Sequence of chain 1.D:
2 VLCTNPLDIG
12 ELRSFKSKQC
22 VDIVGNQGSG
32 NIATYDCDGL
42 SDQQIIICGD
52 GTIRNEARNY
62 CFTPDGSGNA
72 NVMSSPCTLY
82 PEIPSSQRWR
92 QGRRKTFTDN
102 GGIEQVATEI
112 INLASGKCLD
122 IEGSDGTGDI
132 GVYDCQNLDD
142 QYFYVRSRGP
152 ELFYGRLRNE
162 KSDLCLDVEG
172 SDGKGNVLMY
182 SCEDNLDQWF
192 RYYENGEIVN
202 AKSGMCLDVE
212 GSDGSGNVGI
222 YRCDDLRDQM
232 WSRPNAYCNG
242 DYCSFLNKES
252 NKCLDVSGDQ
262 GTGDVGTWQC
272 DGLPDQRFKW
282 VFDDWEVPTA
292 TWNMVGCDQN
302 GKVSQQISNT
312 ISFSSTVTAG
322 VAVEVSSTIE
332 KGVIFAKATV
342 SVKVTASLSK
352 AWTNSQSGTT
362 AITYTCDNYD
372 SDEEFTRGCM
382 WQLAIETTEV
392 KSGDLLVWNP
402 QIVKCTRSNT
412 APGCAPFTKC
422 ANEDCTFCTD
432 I

Binding-site contacts:
Ligand atom C4 contacts residue ASP51 of chain 1.D at 3.2 Å.
Ligand atom O2 contacts residue PCA1 of chain 1.D at 3.2 Å (h-bond).
Ligand atom O6 contacts residue CYS49 of chain 1.D at 3.3 Å (h-bond).
Ligand atom O2 contacts residue ASP51 of chain 1.D at 4.2 Å.
Ligand atom O6 contacts residue THR5 of chain 1.D at 4.1 Å.
Ligand atom C5 contacts residue THR5 of chain 1.D at 4.0 Å.
Ligand atom O3 contacts residue ASN6 of chain 1.D at 3.1 Å (h-bond).
Ligand atom O2 contacts residue THR5 of chain 1.D at 3.4 Å (h-bond).
Ligand atom O6 contacts residue CYS4 of chain 1.D at 3.8 Å.
Ligand atom C1 contacts residue PCA1 of chain 1.D at 3.3 Å.
Ligand atom C5 contacts residue ASP51 of chain 1.D at 4.1 Å.
Ligand atom C5 contacts residue ASN6 of chain 1.D at 4.0 Å.
Ligand atom C6 contacts residue ASP51 of chain 1.D at 3.8 Å.
Ligand atom O6 contacts residue GLY50 of chain 1.D at 4.0 Å.
Ligand atom C6 contacts residue CYS49 of chain 1.D at 4.1 Å (hydrophobic).
Ligand atom C6 contacts residue CYS4 of chain 1.D at 4.1 Å (hydrophobic).
Ligand atom O5 contacts residue ASN6 of chain 1.D at 4.1 Å.
Ligand atom O2 contacts residue LEU3 of chain 1.D at 2.8 Å (h-bond).
Ligand atom C6 contacts residue ASN6 of chain 1.D at 3.4 Å.
Ligand atom C2 contacts residue LEU3 of chain 1.D at 4.2 Å (hydrophobic).
Ligand atom O1 contacts residue PCA1 of chain 1.D at 4.3 Å.
Ligand atom C3 contacts residue ASN6 of chain 1.D at 4.2 Å.
Ligand atom C2 contacts residue THR5 of chain 1.D at 3.9 Å.
Ligand atom O4 contacts residue ASP51 of chain 1.D at 3.3 Å.
Ligand atom O3 contacts residue ASP51 of chain 1.D at 2.7 Å (salt-bridge).
Ligand atom C2 contacts residue ASP51 of chain 1.D at 4.4 Å.
Ligand atom C3 contacts residue ASP51 of chain 1.D at 3.5 Å.
Ligand atom C2 contacts residue PCA1 of chain 1.D at 3.8 Å.
Ligand atom O3 contacts residue ARG55 of chain 1.D at 4.2 Å.
Ligand atom O3 contacts residue ILE84 of chain 1.D at 4.0 Å.
Ligand atom C6 contacts residue LEU3 of chain 1.D at 4.3 Å (hydrophobic).
Ligand atom O6 contacts residue ASN6 of chain 1.D at 3.3 Å (h-bond).
Ligand atom C1 contacts residue THR5 of chain 1.D at 4.5 Å.
Ligand atom O3 contacts residue PCA1 of chain 1.D at 4.4 Å.
Ligand atom O5 contacts residue THR5 of chain 1.D at 3.3 Å (h-bond).
Ligand atom C6 contacts residue THR5 of chain 1.D at 3.4 Å.
Ligand atom O2 contacts residue CYS4 of chain 1.D at 4.4 Å.
Ligand atom O6 contacts residue ASP51 of chain 1.D at 3.6 Å.

The protein below binds the small molecule below.
Small molecule (SMILES): OC[C@H]1O[C@@H](O[C@@H]2[C@@H](CO)O[C@](O)(CO)[C@H]2O)[C@H](O)[C@@H](O)[C@H]1O